Binding-site contacts:
Ligand atom OE2 contacts residue ASP195 of chain 1.A at 3.3 Å (salt-bridge).
Ligand atom CA contacts residue PHE271 of chain 1.A at 3.1 Å (hydrophobic).
Ligand atom NH1 contacts residue GLU262 of chain 1.A at 2.8 Å (salt-bridge).
Ligand atom CD contacts residue ASP195 of chain 1.A at 2.8 Å.
Ligand atom O contacts residue GLY232 of chain 1.A at 3.4 Å (h-bond).
Ligand atom O contacts residue PHE216 of chain 1.A at 3.4 Å.
Ligand atom OG contacts residue ASN272 of chain 1.A at 3.4 Å.
Ligand atom C contacts residue PHE271 of chain 1.A at 3.5 Å (hydrophobic).
Ligand atom CG contacts residue ASP195 of chain 1.A at 3.4 Å.
Ligand atom O contacts residue TYR235 of chain 1.A at 3.2 Å.
Ligand atom NH1 contacts residue SER198 of chain 1.A at 2.9 Å (h-bond).
Ligand atom NE contacts residue ASP199 of chain 1.A at 2.9 Å (salt-bridge).
Ligand atom CG contacts residue SER86 of chain 1.A at 3.5 Å.
Ligand atom NH1 contacts residue TRP236 of chain 1.A at 3.5 Å.
Ligand atom CA contacts residue GLY232 of chain 1.A at 3.4 Å.
Ligand atom C contacts residue GLN113 of chain 1.A at 3.1 Å.
Ligand atom O contacts residue VAL231 of chain 1.A at 3.5 Å.
Ligand atom CG contacts residue PHE271 of chain 1.A at 3.4 Å (hydrophobic).
Ligand atom NH1 contacts residue GLU267 of chain 1.A at 2.7 Å (salt-bridge).
Ligand atom CZ contacts residue ASP199 of chain 1.A at 3.5 Å.
Ligand atom CB contacts residue PHE216 of chain 1.A at 3.5 Å (hydrophobic).
Ligand atom OE1 contacts residue ASP195 of chain 1.A at 2.7 Å (salt-bridge).
Ligand atom N contacts residue PHE271 of chain 1.A at 2.7 Å (h-bond).
Ligand atom C contacts residue GLY232 of chain 1.A at 3.4 Å.
Ligand atom N contacts residue GLY232 of chain 1.A at 2.7 Å (h-bond).
Ligand atom CD contacts residue ASP199 of chain 1.A at 3.6 Å.
Ligand atom OE2 contacts residue SER86 of chain 1.A at 3.0 Å (h-bond).
Ligand atom CZ contacts residue GLU267 of chain 1.A at 3.2 Å.
Ligand atom OE1 contacts residue SER86 of chain 1.A at 2.4 Å (h-bond).
Ligand atom CG contacts residue LYS197 of chain 1.A at 3.2 Å.
Ligand atom OE1 contacts residue PHE216 of chain 1.A at 3.1 Å.
Ligand atom NE contacts residue THR159 of chain 1.A at 3.5 Å.
Ligand atom N contacts residue TYR235 of chain 1.A at 3.6 Å (h-bond).
Ligand atom CD contacts residue SER86 of chain 1.A at 2.7 Å.
Ligand atom OE2 contacts residue LYS197 of chain 1.A at 3.5 Å (salt-bridge).
Ligand atom NH2 contacts residue GLU267 of chain 1.A at 3.0 Å (salt-bridge).
Ligand atom CA contacts residue GLN113 of chain 1.A at 3.5 Å.
Ligand atom NH1 contacts residue ASP199 of chain 1.A at 2.8 Å (salt-bridge).
Ligand atom CG contacts residue THR233 of chain 1.A at 3.1 Å.
Ligand atom CZ contacts residue THR159 of chain 1.A at 3.5 Å.

This protein binds this small molecule.
Small molecule (SMILES): CSCC[C@@H](C=O)NC(=O)[C@H](CCC(=O)O)NC(=O)[C@H](Cc1ccc(O)cc1)NC(=O)[C@H](CCCN=C(N)N)NC(=O)[C@H](C)NC(=O)[C@H](CCCN=C(N)N)NC(=O)[C@@H](N)CO

Sequence of chain 1.A:
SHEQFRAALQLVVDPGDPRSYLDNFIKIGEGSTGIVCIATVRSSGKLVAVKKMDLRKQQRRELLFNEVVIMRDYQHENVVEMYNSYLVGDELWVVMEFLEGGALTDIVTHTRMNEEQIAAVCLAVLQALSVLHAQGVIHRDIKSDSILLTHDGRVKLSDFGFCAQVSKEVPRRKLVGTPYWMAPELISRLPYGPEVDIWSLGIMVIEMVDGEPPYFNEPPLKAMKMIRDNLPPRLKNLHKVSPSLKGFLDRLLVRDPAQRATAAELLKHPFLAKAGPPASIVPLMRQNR